Sequence of chain 1.A:
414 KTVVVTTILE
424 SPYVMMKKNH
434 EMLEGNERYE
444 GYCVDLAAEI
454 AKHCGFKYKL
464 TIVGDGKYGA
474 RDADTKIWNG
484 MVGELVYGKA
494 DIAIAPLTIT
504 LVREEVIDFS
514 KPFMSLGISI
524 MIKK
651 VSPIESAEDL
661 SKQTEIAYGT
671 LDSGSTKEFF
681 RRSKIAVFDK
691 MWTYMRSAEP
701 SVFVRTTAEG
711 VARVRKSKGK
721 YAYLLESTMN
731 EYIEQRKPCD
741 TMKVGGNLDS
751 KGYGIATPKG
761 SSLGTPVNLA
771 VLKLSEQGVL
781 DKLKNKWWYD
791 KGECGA

Binding-site contacts:
Ligand atom CA contacts residue THR501 of chain 1.A at 3.4 Å.
Ligand atom CG contacts residue GLU726 of chain 1.A at 4.1 Å.
Ligand atom OE2 contacts residue THR676 of chain 1.A at 3.4 Å (h-bond).
Ligand atom C contacts residue GLU726 of chain 1.A at 4.1 Å.
Ligand atom OXT contacts residue THR501 of chain 1.A at 3.5 Å (h-bond).
Ligand atom OXT contacts residue SER675 of chain 1.A at 3.6 Å (h-bond).
Ligand atom OXT contacts residue TYR471 of chain 1.A at 3.8 Å.
Ligand atom OE2 contacts residue GLU726 of chain 1.A at 4.1 Å.
Ligand atom OE2 contacts residue LEU725 of chain 1.A at 3.9 Å.
Ligand atom OXT contacts residue ARG506 of chain 1.A at 3.6 Å.
Ligand atom CG contacts residue THR676 of chain 1.A at 3.8 Å.
Ligand atom OXT contacts residue GLY674 of chain 1.A at 3.5 Å.
Ligand atom CB contacts residue SER675 of chain 1.A at 3.7 Å.
Ligand atom N contacts residue THR501 of chain 1.A at 3.9 Å.
Ligand atom CD contacts residue GLU726 of chain 1.A at 3.9 Å.
Ligand atom CA contacts residue TYR471 of chain 1.A at 3.9 Å (hydrophobic).
Ligand atom CB contacts residue LEU671 of chain 1.A at 3.8 Å (hydrophobic).
Ligand atom N contacts residue TYR753 of chain 1.A at 4.1 Å.
Ligand atom C contacts residue THR501 of chain 1.A at 3.2 Å.
Ligand atom CA contacts residue GLU726 of chain 1.A at 3.2 Å.
Ligand atom N contacts residue GLU726 of chain 1.A at 2.9 Å (salt-bridge).
Ligand atom O contacts residue THR501 of chain 1.A at 3.5 Å (h-bond).
Ligand atom O contacts residue PRO499 of chain 1.A at 2.9 Å (h-bond).
Ligand atom N contacts residue TYR471 of chain 1.A at 3.5 Å.
Ligand atom OE1 contacts residue MET729 of chain 1.A at 3.6 Å.
Ligand atom OE1 contacts residue LEU671 of chain 1.A at 3.8 Å.
Ligand atom OE2 contacts residue LEU724 of chain 1.A at 4.0 Å.
Ligand atom OE2 contacts residue LEU671 of chain 1.A at 3.9 Å.
Ligand atom CD contacts residue THR676 of chain 1.A at 3.9 Å.
Ligand atom O contacts residue LEU500 of chain 1.A at 3.8 Å.
Ligand atom N contacts residue MET729 of chain 1.A at 3.4 Å.
Ligand atom CB contacts residue GLY674 of chain 1.A at 3.5 Å.
Ligand atom CD contacts residue LEU671 of chain 1.A at 3.9 Å (hydrophobic).
Ligand atom O contacts residue TYR471 of chain 1.A at 3.1 Å.
Ligand atom CG contacts residue GLY674 of chain 1.A at 4.0 Å.
Ligand atom OE1 contacts residue GLU726 of chain 1.A at 3.8 Å.
Ligand atom C contacts residue TYR471 of chain 1.A at 3.6 Å (hydrophobic).
Ligand atom CB contacts residue TYR471 of chain 1.A at 3.6 Å (hydrophobic).
Ligand atom C contacts residue PRO499 of chain 1.A at 4.0 Å (hydrophobic).
Ligand atom CG contacts residue SER675 of chain 1.A at 3.6 Å.

A protein and the small-molecule ligand that binds it are described below.
Small molecule (SMILES): N[C@@H](CCC(=O)O)C(=O)O